Sequence of chain 28.E:
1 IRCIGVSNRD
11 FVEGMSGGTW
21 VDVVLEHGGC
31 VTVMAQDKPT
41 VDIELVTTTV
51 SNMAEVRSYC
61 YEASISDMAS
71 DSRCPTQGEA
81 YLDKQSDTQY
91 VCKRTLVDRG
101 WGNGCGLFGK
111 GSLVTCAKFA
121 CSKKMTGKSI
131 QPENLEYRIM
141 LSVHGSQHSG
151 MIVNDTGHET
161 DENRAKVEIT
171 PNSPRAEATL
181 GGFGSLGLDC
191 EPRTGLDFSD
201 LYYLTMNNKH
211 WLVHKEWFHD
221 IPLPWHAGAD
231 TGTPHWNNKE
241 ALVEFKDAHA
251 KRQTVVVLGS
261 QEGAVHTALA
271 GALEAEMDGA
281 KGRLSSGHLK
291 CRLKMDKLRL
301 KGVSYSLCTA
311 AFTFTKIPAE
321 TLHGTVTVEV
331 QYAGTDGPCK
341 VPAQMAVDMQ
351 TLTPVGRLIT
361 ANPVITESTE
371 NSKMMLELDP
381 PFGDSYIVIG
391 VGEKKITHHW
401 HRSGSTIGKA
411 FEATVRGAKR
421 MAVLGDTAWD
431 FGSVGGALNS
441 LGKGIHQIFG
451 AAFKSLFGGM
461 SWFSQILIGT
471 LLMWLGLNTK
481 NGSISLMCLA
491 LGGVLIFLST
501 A

Binding-site contacts:
Ligand atom C7 contacts residue THR156 of chain 28.E at 3.6 Å.
Ligand atom N2 contacts residue THR156 of chain 28.E at 3.2 Å.
Ligand atom C7 contacts residue ASN154 of chain 28.E at 3.7 Å.
Ligand atom C3 contacts residue THR156 of chain 28.E at 4.4 Å.
Ligand atom C1 contacts residue THR156 of chain 28.E at 3.6 Å.
Ligand atom O6 contacts residue MET151 of chain 28.E at 3.5 Å.
Ligand atom C8 contacts residue THR156 of chain 28.E at 3.7 Å.
Ligand atom C8 contacts residue ASN154 of chain 28.E at 4.5 Å.
Ligand atom O7 contacts residue THR156 of chain 28.E at 4.5 Å.
Ligand atom C1 contacts residue ASN154 of chain 28.E at 3.1 Å.
Ligand atom N2 contacts residue ASN154 of chain 28.E at 4.0 Å.
Ligand atom O7 contacts residue ASN154 of chain 28.E at 3.2 Å (h-bond).
Ligand atom O5 contacts residue MET151 of chain 28.E at 4.2 Å.
Ligand atom O5 contacts residue ASN154 of chain 28.E at 3.8 Å.
Ligand atom C2 contacts residue THR156 of chain 28.E at 3.9 Å.
Ligand atom C2 contacts residue ASN154 of chain 28.E at 4.1 Å.

The protein below binds the small molecule below.
Small molecule (SMILES): CC(=O)N[C@H]1[C@H](O[C@H]2[C@H](O)[C@@H](NC(C)=O)CO[C@@H]2CO)O[C@H](CO)[C@@H](O)[C@@H]1O